Sequence of chain 1.B:
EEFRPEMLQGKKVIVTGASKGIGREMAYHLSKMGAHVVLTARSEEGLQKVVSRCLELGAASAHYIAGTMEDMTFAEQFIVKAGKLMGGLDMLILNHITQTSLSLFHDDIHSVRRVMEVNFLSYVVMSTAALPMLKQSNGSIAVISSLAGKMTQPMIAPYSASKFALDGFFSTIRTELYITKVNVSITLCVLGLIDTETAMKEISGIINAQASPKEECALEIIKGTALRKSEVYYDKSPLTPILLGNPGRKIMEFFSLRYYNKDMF

Binding-site contacts:
Ligand atom C5 contacts residue THR108 of chain 1.A at 3.8 Å.
Ligand atom O21 contacts residue THR108 of chain 1.A at 3.6 Å (h-bond).
Ligand atom C4 contacts residue THR108 of chain 1.A at 3.9 Å.
Ligand atom C14 contacts residue ILE211 of chain 1.A at 3.4 Å (hydrophobic).
Ligand atom C14 contacts residue ILE215 of chain 1.A at 4.0 Å (hydrophobic).
Ligand atom C24 contacts residue GLN161 of chain 1.A at 4.0 Å.
Ligand atom C13 contacts residue ILE211 of chain 1.A at 3.5 Å (hydrophobic).
Ligand atom C7 contacts residue NAP1 of chain 1.C at 4.0 Å.
Ligand atom C22 contacts residue LEU201 of chain 1.A at 3.7 Å (hydrophobic).
Ligand atom C7 contacts residue ALA207 of chain 1.A at 3.6 Å (hydrophobic).
Ligand atom O25 contacts residue GLY200 of chain 1.A at 3.9 Å.
Ligand atom C18 contacts residue SER154 of chain 1.A at 4.1 Å.
Ligand atom C13 contacts residue LEU201 of chain 1.A at 3.8 Å (hydrophobic).
Ligand atom C24 contacts residue ALA156 of chain 1.A at 4.1 Å (hydrophobic).
Ligand atom N19 contacts residue NAP1 of chain 1.C at 3.8 Å.
Ligand atom C17 contacts residue ILE164 of chain 1.A at 3.8 Å (hydrophobic).
Ligand atom C18 contacts residue TYR167 of chain 1.A at 4.1 Å (hydrophobic).
Ligand atom C9 contacts residue ILE105 of chain 1.A at 4.1 Å (hydrophobic).
Ligand atom C8 contacts residue ILE105 of chain 1.A at 4.1 Å (hydrophobic).
Ligand atom C24 contacts residue SER154 of chain 1.A at 3.8 Å.
Ligand atom C18 contacts residue NAP1 of chain 1.C at 3.4 Å.
Ligand atom C10 contacts residue TYR167 of chain 1.A at 3.3 Å (hydrophobic).
Ligand atom O20 contacts residue SER154 of chain 1.A at 3.2 Å.
Ligand atom C15 contacts residue LEU110 of chain 1.A at 3.9 Å (hydrophobic).
Ligand atom C6 contacts residue GLU210 of chain 1.A at 3.8 Å.
Ligand atom C16 contacts residue GLN161 of chain 1.A at 4.0 Å.
Ligand atom C8 contacts residue THR108 of chain 1.A at 3.6 Å.
Ligand atom C12 contacts residue NAP1 of chain 1.C at 3.4 Å.
Ligand atom C16 contacts residue ILE164 of chain 1.A at 3.8 Å (hydrophobic).
Ligand atom O25 contacts residue GLN161 of chain 1.A at 4.0 Å.
Ligand atom C15 contacts residue GLN161 of chain 1.A at 3.4 Å.
Ligand atom C23 contacts residue GLN161 of chain 1.A at 3.5 Å.
Ligand atom O25 contacts residue LEU201 of chain 1.A at 3.9 Å.
Ligand atom C15 contacts residue ILE215 of chain 1.A at 3.9 Å (hydrophobic).
Ligand atom O25 contacts residue LEU155 of chain 1.A at 3.4 Å.
Ligand atom C1 contacts residue ALA207 of chain 1.A at 3.9 Å (hydrophobic).
Ligand atom C6 contacts residue LEU110 of chain 1.A at 3.8 Å (hydrophobic).
Ligand atom O20 contacts residue TYR167 of chain 1.A at 3.0 Å (h-bond).
Ligand atom C3 contacts residue TYR167 of chain 1.A at 3.7 Å (hydrophobic).
Ligand atom O20 contacts residue NAP1 of chain 1.C at 3.3 Å.

This protein binds this small molecule.
Small molecule (SMILES): O=C(CC1(c2ccccc2)C2CC3CC1CC(C2)C3O)N1CC(O)C1

Sequence of chain 1.A:
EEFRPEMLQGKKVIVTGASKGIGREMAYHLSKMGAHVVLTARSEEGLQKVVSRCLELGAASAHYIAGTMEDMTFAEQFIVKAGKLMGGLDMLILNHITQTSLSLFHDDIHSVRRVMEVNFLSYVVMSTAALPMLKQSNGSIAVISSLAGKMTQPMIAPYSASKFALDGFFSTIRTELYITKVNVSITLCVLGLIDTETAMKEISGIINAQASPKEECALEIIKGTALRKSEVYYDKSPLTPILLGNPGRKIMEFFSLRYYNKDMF